Sequence of chain 1.A:
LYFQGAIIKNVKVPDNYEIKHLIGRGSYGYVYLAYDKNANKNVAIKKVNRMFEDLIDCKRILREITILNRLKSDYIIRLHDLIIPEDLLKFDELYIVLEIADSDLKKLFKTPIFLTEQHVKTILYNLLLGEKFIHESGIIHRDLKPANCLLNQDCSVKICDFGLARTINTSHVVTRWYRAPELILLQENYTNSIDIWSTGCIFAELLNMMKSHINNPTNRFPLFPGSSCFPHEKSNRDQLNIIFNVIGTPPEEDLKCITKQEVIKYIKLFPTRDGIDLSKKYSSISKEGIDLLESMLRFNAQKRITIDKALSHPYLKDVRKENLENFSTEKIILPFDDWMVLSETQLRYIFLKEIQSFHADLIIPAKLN

The small molecule below binds the protein below.
Small molecule (SMILES): Nc1ncnc2c1ncn2[C@@H]1O[C@H](CO[P](=O)(O)O[P](=O)(O)NP(=O)(O)O)[C@@H](O)[C@H]1O

Binding-site contacts:
Ligand atom C4 contacts residue LEU163 of chain 1.A at 3.5 Å (hydrophobic).
Ligand atom PA contacts residue LYS59 of chain 1.A at 3.5 Å.
Ligand atom N1 contacts residue ALA114 of chain 1.A at 3.2 Å (h-bond).
Ligand atom C2 contacts residue ALA114 of chain 1.A at 3.5 Å (hydrophobic).
Ligand atom N3 contacts residue ILE36 of chain 1.A at 3.5 Å.
Ligand atom O2' contacts residue LYS120 of chain 1.A at 3.4 Å (salt-bridge).
Ligand atom O3G contacts residue LYS158 of chain 1.A at 2.8 Å (salt-bridge).
Ligand atom O2G contacts residue GLY39 of chain 1.A at 3.7 Å.
Ligand atom O2A contacts residue LYS59 of chain 1.A at 2.6 Å (salt-bridge).
Ligand atom N6 contacts residue GLU112 of chain 1.A at 2.7 Å (salt-bridge).
Ligand atom O2A contacts residue ASP174 of chain 1.A at 3.5 Å (salt-bridge).
Ligand atom O3A contacts residue LYS59 of chain 1.A at 3.3 Å (salt-bridge).
Ligand atom N3B contacts residue ASP174 of chain 1.A at 2.8 Å (salt-bridge).
Ligand atom N1 contacts residue ALA57 of chain 1.A at 3.6 Å.
Ligand atom O2G contacts residue TYR41 of chain 1.A at 3.6 Å.
Ligand atom O2' contacts residue ASP117 of chain 1.A at 2.5 Å (salt-bridge).
Ligand atom O3' contacts residue ALA160 of chain 1.A at 2.7 Å (h-bond).
Ligand atom O2B contacts residue TYR41 of chain 1.A at 3.0 Å (h-bond).
Ligand atom PG contacts residue ASP174 of chain 1.A at 3.5 Å.
Ligand atom C2' contacts residue ASP117 of chain 1.A at 3.2 Å.
Ligand atom C6 contacts residue ALA57 of chain 1.A at 3.6 Å (hydrophobic).
Ligand atom C3' contacts residue ALA160 of chain 1.A at 3.4 Å (hydrophobic).
Ligand atom C4' contacts residue ARG38 of chain 1.A at 3.6 Å.
Ligand atom O2B contacts residue SER40 of chain 1.A at 3.2 Å (h-bond).
Ligand atom O3G contacts residue ASP174 of chain 1.A at 2.6 Å (salt-bridge).
Ligand atom O1B contacts residue LYS59 of chain 1.A at 2.6 Å (salt-bridge).
Ligand atom C6 contacts residue LEU163 of chain 1.A at 3.5 Å (hydrophobic).
Ligand atom O1G contacts residue GLY39 of chain 1.A at 3.6 Å.
Ligand atom O4' contacts residue VAL44 of chain 1.A at 3.0 Å.
Ligand atom PB contacts residue LYS59 of chain 1.A at 3.5 Å.
Ligand atom C5' contacts residue ARG38 of chain 1.A at 3.7 Å.
Ligand atom C5 contacts residue LEU163 of chain 1.A at 3.6 Å (hydrophobic).
Ligand atom O2G contacts residue SER40 of chain 1.A at 2.8 Å (h-bond).
Ligand atom O2B contacts residue GLY39 of chain 1.A at 3.0 Å.
Ligand atom N6 contacts residue ALA57 of chain 1.A at 3.6 Å.
Ligand atom N6 contacts residue LEU163 of chain 1.A at 3.5 Å.
Ligand atom O4' contacts residue GLY37 of chain 1.A at 3.6 Å.
Ligand atom O2B contacts residue GLY42 of chain 1.A at 3.1 Å (h-bond).
Ligand atom O1A contacts residue ASP174 of chain 1.A at 3.6 Å.
Ligand atom O1B contacts residue ARG73 of chain 1.A at 3.3 Å (salt-bridge).